Sequence of chain 51.D:
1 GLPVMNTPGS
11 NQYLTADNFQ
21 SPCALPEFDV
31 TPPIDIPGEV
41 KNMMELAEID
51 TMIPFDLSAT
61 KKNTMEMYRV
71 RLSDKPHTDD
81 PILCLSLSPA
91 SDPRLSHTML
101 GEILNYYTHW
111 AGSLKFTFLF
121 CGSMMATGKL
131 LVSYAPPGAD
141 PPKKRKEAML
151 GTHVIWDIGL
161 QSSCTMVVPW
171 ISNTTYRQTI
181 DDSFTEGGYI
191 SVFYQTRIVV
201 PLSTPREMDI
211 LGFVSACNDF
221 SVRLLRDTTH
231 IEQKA

This protein binds this small molecule.
Small molecule (SMILES): CCOC(=O)c1ccc(OCCCCC2CCN(c3ccc(C)nn3)CC2)cc1

Binding-site contacts:
Ligand atom O25 contacts residue THR111 of chain 51.B at 3.4 Å (h-bond).
Ligand atom C26 contacts residue THR111 of chain 51.B at 3.6 Å.
Ligand atom C12 contacts residue VAL199 of chain 51.B at 3.7 Å (hydrophobic).
Ligand atom O24 contacts residue TYR112 of chain 51.B at 3.8 Å.
Ligand atom C13 contacts residue PHE237 of chain 51.B at 3.7 Å (hydrophobic).
Ligand atom C4 contacts residue ALA24 of chain 51.D at 3.5 Å (hydrophobic).
Ligand atom C1 contacts residue ILE157 of chain 51.B at 3.4 Å (hydrophobic).
Ligand atom C14 contacts residue MET132 of chain 51.B at 3.5 Å (hydrophobic).
Ligand atom C1 contacts residue ILE183 of chain 51.B at 3.5 Å (hydrophobic).
Ligand atom C3 contacts residue ALA24 of chain 51.D at 3.5 Å (hydrophobic).
Ligand atom C20 contacts residue TYR112 of chain 51.B at 3.4 Å (hydrophobic).
Ligand atom O16 contacts residue MET132 of chain 51.B at 3.6 Å.
Ligand atom C26 contacts residue LYS113 of chain 51.B at 3.7 Å.
Ligand atom C8 contacts residue TYR159 of chain 51.B at 3.5 Å (hydrophobic).
Ligand atom C3 contacts residue PRO181 of chain 51.B at 3.7 Å (hydrophobic).
Ligand atom N6 contacts residue VAL196 of chain 51.B at 3.8 Å.
Ligand atom C11 contacts residue LEU134 of chain 51.B at 3.8 Å (hydrophobic).
Ligand atom C13 contacts residue MET132 of chain 51.B at 3.8 Å (hydrophobic).
Ligand atom C14 contacts residue VAL199 of chain 51.B at 3.8 Å (hydrophobic).
Ligand atom C18 contacts residue PHE237 of chain 51.B at 3.8 Å (hydrophobic).
Ligand atom C7 contacts residue TYR159 of chain 51.B at 3.7 Å (hydrophobic).
Ligand atom C10 contacts residue MET132 of chain 51.B at 3.7 Å (hydrophobic).
Ligand atom C15 contacts residue MET132 of chain 51.B at 3.6 Å (hydrophobic).
Ligand atom C4 contacts residue TYR159 of chain 51.B at 3.7 Å (hydrophobic).
Ligand atom C8 contacts residue VAL196 of chain 51.B at 3.7 Å (hydrophobic).
Ligand atom C21 contacts residue PHE237 of chain 51.B at 3.7 Å (hydrophobic).
Ligand atom C5 contacts residue ILE194 of chain 51.B at 3.8 Å (hydrophobic).
Ligand atom N4 contacts residue LEU240 of chain 51.B at 3.3 Å.
Ligand atom C21 contacts residue TYR112 of chain 51.B at 3.4 Å (hydrophobic).
Ligand atom O25 contacts residue TYR112 of chain 51.B at 3.4 Å.
Ligand atom N3 contacts residue LEU240 of chain 51.B at 3.4 Å.
Ligand atom C19 contacts residue PHE237 of chain 51.B at 3.5 Å (hydrophobic).
Ligand atom C20 contacts residue PHE237 of chain 51.B at 3.4 Å (hydrophobic).
Ligand atom C23 contacts residue PHE237 of chain 51.B at 3.8 Å (hydrophobic).
Ligand atom C3 contacts residue TYR159 of chain 51.B at 3.7 Å (hydrophobic).
Ligand atom C4 contacts residue ILE194 of chain 51.B at 3.8 Å (hydrophobic).
Ligand atom C5 contacts residue TYR159 of chain 51.B at 3.7 Å (hydrophobic).
Ligand atom C27 contacts residue ASP236 of chain 51.B at 3.6 Å.
Ligand atom C7 contacts residue VAL196 of chain 51.B at 3.5 Å (hydrophobic).
Ligand atom C23 contacts residue TYR112 of chain 51.B at 3.3 Å (hydrophobic).

Sequence of chain 51.B:
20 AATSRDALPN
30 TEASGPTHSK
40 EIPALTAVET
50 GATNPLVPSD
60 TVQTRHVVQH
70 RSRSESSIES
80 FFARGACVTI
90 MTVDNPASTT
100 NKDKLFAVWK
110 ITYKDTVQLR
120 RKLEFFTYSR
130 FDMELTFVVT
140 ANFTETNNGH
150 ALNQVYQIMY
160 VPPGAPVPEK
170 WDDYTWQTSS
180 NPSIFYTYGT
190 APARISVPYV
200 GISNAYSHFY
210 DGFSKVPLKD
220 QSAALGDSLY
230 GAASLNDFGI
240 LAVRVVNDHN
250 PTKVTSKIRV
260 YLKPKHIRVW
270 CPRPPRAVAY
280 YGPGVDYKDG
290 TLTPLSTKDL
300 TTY